Sequence of chain 3.A:
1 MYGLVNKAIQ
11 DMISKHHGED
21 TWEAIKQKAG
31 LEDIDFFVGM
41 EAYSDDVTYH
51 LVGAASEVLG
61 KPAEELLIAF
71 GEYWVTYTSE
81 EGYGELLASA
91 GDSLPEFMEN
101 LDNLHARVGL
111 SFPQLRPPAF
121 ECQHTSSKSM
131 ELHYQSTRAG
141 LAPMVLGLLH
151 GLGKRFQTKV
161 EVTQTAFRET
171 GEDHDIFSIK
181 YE

A protein and the small-molecule ligand that binds it are described below.
Small molecule (SMILES): O=C(O)CCCCN(CCc1cc(F)ccc1OCc1ccc(-c2ccc(C(F)(F)F)cc2)cc1)Cc1ccc(C(=O)O)cc1

Binding-site contacts:
Ligand atom OAB contacts residue ARG138 of chain 3.A at 2.9 Å (salt-bridge).
Ligand atom CBO contacts residue TRP74 of chain 3.A at 3.7 Å (hydrophobic).
Ligand atom OAD contacts residue ARG138 of chain 3.A at 3.7 Å.
Ligand atom OAC contacts residue TYR134 of chain 3.A at 2.7 Å (h-bond).
Ligand atom CBH contacts residue ARG138 of chain 3.A at 3.5 Å.
Ligand atom CAG contacts residue LEU4 of chain 3.A at 3.3 Å (hydrophobic).
Ligand atom CBH contacts residue LEU115 of chain 3.A at 3.6 Å (hydrophobic).
Ligand atom OAB contacts residue ARG116 of chain 3.A at 2.8 Å (salt-bridge).
Ligand atom FAA contacts residue LEU101 of chain 3.A at 3.6 Å.
Ligand atom CBA contacts residue HIS105 of chain 3.A at 3.4 Å.
Ligand atom CAB contacts residue PHE97 of chain 3.A at 3.7 Å (hydrophobic).
Ligand atom CAJ contacts residue TYR83 of chain 3.A at 3.6 Å (hydrophobic).
Ligand atom FAK contacts residue TYR83 of chain 3.A at 3.4 Å.
Ligand atom FAE contacts residue GLY39 of chain 3.A at 3.1 Å.
Ligand atom OAC contacts residue SER136 of chain 3.A at 2.6 Å (h-bond).
Ligand atom CBM contacts residue LEU115 of chain 3.A at 3.6 Å (hydrophobic).
Ligand atom CAG contacts residue TYR83 of chain 3.A at 3.3 Å (hydrophobic).
Ligand atom OAD contacts residue TYR2 of chain 3.A at 3.1 Å (h-bond).
Ligand atom FAA contacts residue LEU148 of chain 3.A at 3.5 Å.
Ligand atom OAD contacts residue MET1 of chain 3.A at 3.4 Å.
Ligand atom CAD contacts residue LEU148 of chain 3.A at 3.5 Å (hydrophobic).
Ligand atom CBE contacts residue HIS105 of chain 3.A at 3.7 Å.
Ligand atom FAE contacts residue TYR2 of chain 3.A at 3.1 Å.
Ligand atom OAA contacts residue SER136 of chain 3.A at 3.3 Å (h-bond).
Ligand atom CAD contacts residue LEU101 of chain 3.A at 3.5 Å (hydrophobic).
Ligand atom CBG contacts residue SER136 of chain 3.A at 3.3 Å.
Ligand atom FAK contacts residue PHE112 of chain 3.A at 3.3 Å.
Ligand atom CAC contacts residue LEU101 of chain 3.A at 3.5 Å (hydrophobic).
Ligand atom OBF contacts residue TRP74 of chain 3.A at 2.9 Å (h-bond).
Ligand atom FAJ contacts residue TYR2 of chain 3.A at 3.4 Å.
Ligand atom CAX contacts residue LEU141 of chain 3.A at 3.7 Å (hydrophobic).
Ligand atom CAC contacts residue LEU148 of chain 3.A at 3.7 Å (hydrophobic).
Ligand atom CBK contacts residue TRP74 of chain 3.A at 3.7 Å (hydrophobic).
Ligand atom OAC contacts residue PRO118 of chain 3.A at 3.5 Å.
Ligand atom CAJ contacts residue LEU4 of chain 3.A at 3.3 Å (hydrophobic).
Ligand atom OAA contacts residue ARG138 of chain 3.A at 2.7 Å (salt-bridge).
Ligand atom CAK contacts residue VAL108 of chain 3.A at 3.5 Å (hydrophobic).
Ligand atom CZD contacts residue VAL108 of chain 3.A at 3.5 Å (hydrophobic).
Ligand atom FAJ contacts residue PHE112 of chain 3.A at 3.3 Å.
Ligand atom CAP contacts residue HIS105 of chain 3.A at 3.4 Å.